Binding-site contacts:
Ligand atom C4 contacts residue ASN118 of chain 1.G at 4.2 Å.
Ligand atom C2 contacts residue ASN118 of chain 1.G at 2.5 Å.
Ligand atom C1 contacts residue ASN118 of chain 1.G at 1.4 Å.
Ligand atom C8 contacts residue TYR135 of chain 1.G at 3.1 Å (hydrophobic).
Ligand atom C5 contacts residue TYR135 of chain 1.G at 4.1 Å (hydrophobic).
Ligand atom C8 contacts residue TYR104 of chain 1.G at 4.4 Å (hydrophobic).
Ligand atom O7 contacts residue ASN118 of chain 1.G at 4.4 Å.
Ligand atom C8 contacts residue LEU137 of chain 1.G at 3.8 Å (hydrophobic).
Ligand atom C1 contacts residue TYR135 of chain 1.G at 4.1 Å (hydrophobic).
Ligand atom O7 contacts residue TYR135 of chain 1.G at 4.2 Å.
Ligand atom O7 contacts residue TYR104 of chain 1.G at 4.0 Å.
Ligand atom C7 contacts residue ASP290 of chain 1.G at 3.9 Å.
Ligand atom C7 contacts residue LEU137 of chain 1.G at 4.5 Å (hydrophobic).
Ligand atom C7 contacts residue GLY289 of chain 1.G at 4.5 Å.
Ligand atom O5 contacts residue ASN118 of chain 1.G at 2.3 Å (h-bond).
Ligand atom N2 contacts residue ASN118 of chain 1.G at 2.9 Å (h-bond).
Ligand atom C8 contacts residue GLY289 of chain 1.G at 3.0 Å.
Ligand atom C8 contacts residue ASN118 of chain 1.G at 4.2 Å.
Ligand atom C7 contacts residue ASN118 of chain 1.G at 3.9 Å.
Ligand atom O7 contacts residue ASP290 of chain 1.G at 3.7 Å.
Ligand atom C5 contacts residue ASN118 of chain 1.G at 3.6 Å.
Ligand atom C7 contacts residue TYR135 of chain 1.G at 4.1 Å (hydrophobic).
Ligand atom C8 contacts residue ASP290 of chain 1.G at 3.3 Å.
Ligand atom C3 contacts residue ASN118 of chain 1.G at 3.8 Å.
Ligand atom C7 contacts residue TYR104 of chain 1.G at 4.4 Å (hydrophobic).
Ligand atom O5 contacts residue TYR135 of chain 1.G at 4.4 Å.

This protein binds this small molecule.
Small molecule (SMILES): CC(=O)N[C@H]1[C@H](O[C@H]2[C@H](O)[C@@H](NC(C)=O)CO[C@@H]2CO)O[C@H](CO)[C@@H](O)[C@@H]1O

Sequence of chain 1.G:
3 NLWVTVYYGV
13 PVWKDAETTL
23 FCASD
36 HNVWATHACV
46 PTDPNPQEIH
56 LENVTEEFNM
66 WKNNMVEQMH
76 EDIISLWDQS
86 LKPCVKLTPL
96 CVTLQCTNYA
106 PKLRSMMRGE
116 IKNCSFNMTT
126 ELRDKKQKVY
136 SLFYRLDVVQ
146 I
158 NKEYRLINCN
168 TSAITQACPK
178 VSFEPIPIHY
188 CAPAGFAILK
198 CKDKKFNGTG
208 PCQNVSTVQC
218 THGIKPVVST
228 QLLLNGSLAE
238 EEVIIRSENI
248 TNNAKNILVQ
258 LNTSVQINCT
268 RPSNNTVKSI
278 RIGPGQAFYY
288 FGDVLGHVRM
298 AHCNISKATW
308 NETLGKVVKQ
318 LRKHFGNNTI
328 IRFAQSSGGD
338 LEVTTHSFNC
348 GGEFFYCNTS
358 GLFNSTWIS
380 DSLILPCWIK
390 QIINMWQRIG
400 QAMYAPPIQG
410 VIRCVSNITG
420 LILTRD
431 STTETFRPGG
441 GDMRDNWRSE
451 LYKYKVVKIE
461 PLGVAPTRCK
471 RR